This small molecule binds to this protein.
Small molecule (SMILES): O=P(O)(O)OCCNS(=O)(=O)c1ccc(OC(F)(F)F)cc1

Sequence of chain 1.B:
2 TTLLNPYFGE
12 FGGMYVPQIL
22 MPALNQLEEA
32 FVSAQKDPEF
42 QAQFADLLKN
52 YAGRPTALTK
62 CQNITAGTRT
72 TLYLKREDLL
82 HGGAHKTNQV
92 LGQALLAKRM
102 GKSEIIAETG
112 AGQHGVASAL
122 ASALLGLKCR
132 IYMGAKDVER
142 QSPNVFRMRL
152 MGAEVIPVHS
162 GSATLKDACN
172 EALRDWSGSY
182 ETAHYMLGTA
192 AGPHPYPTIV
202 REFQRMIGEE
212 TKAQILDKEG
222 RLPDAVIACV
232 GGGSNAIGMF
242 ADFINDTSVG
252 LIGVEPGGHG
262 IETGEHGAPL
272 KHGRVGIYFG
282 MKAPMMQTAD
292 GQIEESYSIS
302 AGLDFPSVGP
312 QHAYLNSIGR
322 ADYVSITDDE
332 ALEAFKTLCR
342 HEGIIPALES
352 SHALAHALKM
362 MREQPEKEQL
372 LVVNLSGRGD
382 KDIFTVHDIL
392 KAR

Sequence of chain 1.A:
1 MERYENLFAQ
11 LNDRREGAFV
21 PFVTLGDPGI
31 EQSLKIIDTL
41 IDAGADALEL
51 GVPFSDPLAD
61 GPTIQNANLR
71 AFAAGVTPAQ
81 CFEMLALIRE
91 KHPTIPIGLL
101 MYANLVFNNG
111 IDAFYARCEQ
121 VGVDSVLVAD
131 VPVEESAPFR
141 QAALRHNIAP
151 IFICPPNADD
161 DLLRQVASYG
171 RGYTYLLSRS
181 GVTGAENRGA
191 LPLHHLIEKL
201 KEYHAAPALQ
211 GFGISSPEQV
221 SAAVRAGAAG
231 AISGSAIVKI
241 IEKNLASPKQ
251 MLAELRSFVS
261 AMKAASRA

Binding-site contacts:
Ligand atom S12 contacts residue TYR175 of chain 1.A at 3.5 Å (h-bond).
Ligand atom O19 contacts residue GLY184 of chain 1.A at 3.6 Å (h-bond).
Ligand atom C2 contacts residue THR183 of chain 1.A at 3.6 Å.
Ligand atom C15 contacts residue TYR175 of chain 1.A at 3.7 Å (hydrophobic).
Ligand atom O19 contacts residue SER235 of chain 1.A at 2.6 Å (h-bond).
Ligand atom C5 contacts residue LEU127 of chain 1.A at 3.7 Å (hydrophobic).
Ligand atom P17 contacts residue SER235 of chain 1.A at 3.7 Å.
Ligand atom C6 contacts residue ILE153 of chain 1.A at 3.5 Å (hydrophobic).
Ligand atom F9F contacts residue ALA59 of chain 1.A at 3.7 Å.
Ligand atom O18 contacts residue THR183 of chain 1.A at 3.7 Å.
Ligand atom F10 contacts residue ALA129 of chain 1.A at 3.5 Å.
Ligand atom O18 contacts residue PHE212 of chain 1.A at 3.4 Å.
Ligand atom P17 contacts residue GLY184 of chain 1.A at 3.8 Å.
Ligand atom C6 contacts residue PHE212 of chain 1.A at 3.7 Å (hydrophobic).
Ligand atom F11 contacts residue ILE153 of chain 1.A at 3.1 Å.
Ligand atom F10 contacts residue LEU127 of chain 1.A at 3.5 Å.
Ligand atom F9F contacts residue ALA129 of chain 1.A at 3.2 Å.
Ligand atom O19 contacts residue THR183 of chain 1.A at 3.4 Å.
Ligand atom O19 contacts residue ILE64 of chain 1.A at 3.5 Å.
Ligand atom O22 contacts residue ILE232 of chain 1.A at 3.6 Å.
Ligand atom O16 contacts residue PHE212 of chain 1.A at 3.6 Å.
Ligand atom O22 contacts residue TYR175 of chain 1.A at 2.5 Å (h-bond).
Ligand atom O21 contacts residue LEU100 of chain 1.A at 3.4 Å.
Ligand atom O18 contacts residue GLY213 of chain 1.A at 2.7 Å (h-bond).
Ligand atom C5 contacts residue TYR175 of chain 1.A at 3.2 Å (hydrophobic).
Ligand atom O20 contacts residue GLY234 of chain 1.A at 2.9 Å (h-bond).
Ligand atom C1 contacts residue PHE212 of chain 1.A at 3.7 Å (hydrophobic).
Ligand atom O20 contacts residue SER235 of chain 1.A at 3.5 Å (h-bond).
Ligand atom C3 contacts residue THR183 of chain 1.A at 3.5 Å.
Ligand atom F10 contacts residue ILE153 of chain 1.A at 3.2 Å.
Ligand atom O21 contacts residue GLU49 of chain 1.A at 3.4 Å.
Ligand atom C4 contacts residue TYR175 of chain 1.A at 3.6 Å (hydrophobic).
Ligand atom O21 contacts residue PHE22 of chain 1.A at 3.1 Å.
Ligand atom F9F contacts residue PRO18 of chain 1.B at 3.4 Å.
Ligand atom C4 contacts residue LEU100 of chain 1.A at 3.6 Å (hydrophobic).
Ligand atom C3 contacts residue LEU100 of chain 1.A at 3.8 Å (hydrophobic).
Ligand atom C14 contacts residue TYR175 of chain 1.A at 3.4 Å (hydrophobic).
Ligand atom O7 contacts residue ALA59 of chain 1.A at 3.4 Å.
Ligand atom C14 contacts residue THR183 of chain 1.A at 3.3 Å.
Ligand atom O18 contacts residue GLY184 of chain 1.A at 2.9 Å (h-bond).